Binding-site contacts:
Ligand atom C1 contacts residue ASN45 of chain 1.A at 1.4 Å.
Ligand atom N2 contacts residue ASN45 of chain 1.A at 2.9 Å (h-bond).
Ligand atom N2 contacts residue ARG326 of chain 1.A at 4.3 Å.
Ligand atom C1 contacts residue ASN50 of chain 1.A at 3.8 Å.
Ligand atom C5 contacts residue ASN45 of chain 1.A at 3.6 Å.
Ligand atom O6 contacts residue ASN50 of chain 1.A at 3.2 Å (h-bond).
Ligand atom C4 contacts residue ASN45 of chain 1.A at 4.2 Å.
Ligand atom O5 contacts residue ASN45 of chain 1.A at 2.3 Å (h-bond).
Ligand atom C7 contacts residue ARG326 of chain 1.A at 4.2 Å.
Ligand atom C2 contacts residue ASN45 of chain 1.A at 2.4 Å.
Ligand atom O5 contacts residue ASN50 of chain 1.A at 3.0 Å (h-bond).
Ligand atom C7 contacts residue ASN45 of chain 1.A at 3.5 Å.
Ligand atom O6 contacts residue THR47 of chain 1.A at 2.9 Å (h-bond).
Ligand atom O5 contacts residue THR47 of chain 1.A at 4.3 Å.
Ligand atom C6 contacts residue THR47 of chain 1.A at 4.2 Å.
Ligand atom C5 contacts residue ASN50 of chain 1.A at 4.1 Å.
Ligand atom C8 contacts residue ARG326 of chain 1.A at 3.3 Å.
Ligand atom C1 contacts residue THR47 of chain 1.A at 4.4 Å.
Ligand atom O6 contacts residue GLU49 of chain 1.A at 3.6 Å.
Ligand atom C3 contacts residue ASN45 of chain 1.A at 3.7 Å.
Ligand atom O7 contacts residue ASN45 of chain 1.A at 3.8 Å.
Ligand atom C6 contacts residue ASN50 of chain 1.A at 3.9 Å.

A small-molecule ligand and the protein it binds are described below.
Small molecule (SMILES): CC(=O)N[C@H]1[C@H](O[C@H]2[C@H](O)[C@@H](NC(C)=O)CO[C@@H]2CO)O[C@H](CO)[C@@H](O)[C@@H]1O

Sequence of chain 1.A:
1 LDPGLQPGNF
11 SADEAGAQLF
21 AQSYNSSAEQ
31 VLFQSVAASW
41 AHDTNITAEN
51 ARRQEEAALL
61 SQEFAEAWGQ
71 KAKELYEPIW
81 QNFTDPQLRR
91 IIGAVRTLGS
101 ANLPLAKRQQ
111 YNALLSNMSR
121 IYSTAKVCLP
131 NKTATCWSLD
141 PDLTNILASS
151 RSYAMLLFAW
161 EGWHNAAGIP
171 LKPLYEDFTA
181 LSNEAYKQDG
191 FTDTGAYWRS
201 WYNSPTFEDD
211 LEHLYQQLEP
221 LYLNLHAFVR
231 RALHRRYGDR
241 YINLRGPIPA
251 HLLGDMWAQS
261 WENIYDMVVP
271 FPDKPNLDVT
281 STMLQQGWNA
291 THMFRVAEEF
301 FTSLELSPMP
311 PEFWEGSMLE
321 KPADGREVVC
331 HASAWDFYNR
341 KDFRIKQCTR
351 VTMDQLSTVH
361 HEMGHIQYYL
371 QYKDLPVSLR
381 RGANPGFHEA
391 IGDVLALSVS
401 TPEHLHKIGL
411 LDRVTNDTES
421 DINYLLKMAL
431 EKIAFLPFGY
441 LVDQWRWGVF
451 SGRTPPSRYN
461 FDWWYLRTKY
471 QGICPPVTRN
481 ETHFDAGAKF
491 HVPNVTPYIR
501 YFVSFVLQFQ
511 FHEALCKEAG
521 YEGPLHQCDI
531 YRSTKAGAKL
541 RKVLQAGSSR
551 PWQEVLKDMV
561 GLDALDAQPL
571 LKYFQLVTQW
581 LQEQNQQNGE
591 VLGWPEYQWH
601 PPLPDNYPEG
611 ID